A small-molecule ligand and the protein it binds are described below.
Small molecule (SMILES): Nc1ncnc2c1ncn2[C@@H]1O[C@H](CO[P](=O)(O)O[P](=O)(O)NP(=O)(O)O)[C@@H](O)[C@H]1O

Binding-site contacts:
Ligand atom O2G contacts residue GLY129 of chain 1.K at 2.8 Å (h-bond).
Ligand atom O3G contacts residue GLU53 of chain 1.K at 3.1 Å (salt-bridge).
Ligand atom O2B contacts residue LYS113 of chain 1.K at 2.8 Å (salt-bridge).
Ligand atom O1G contacts residue LYS377 of chain 1.K at 2.8 Å (salt-bridge).
Ligand atom C2 contacts residue TYR119 of chain 1.K at 3.2 Å (hydrophobic).
Ligand atom N3B contacts residue LEU125 of chain 1.K at 3.2 Å (h-bond).
Ligand atom O2B contacts residue MG1 of chain 1.PA at 2.5 Å.
Ligand atom O3' contacts residue GLY112 of chain 1.K at 2.9 Å (h-bond).
Ligand atom C2 contacts residue GLU61 of chain 1.K at 3.1 Å.
Ligand atom O3G contacts residue MG1 of chain 1.PA at 1.9 Å.
Ligand atom O4' contacts residue VAL104 of chain 1.K at 3.2 Å.
Ligand atom N3 contacts residue TYR119 of chain 1.K at 2.9 Å (h-bond).
Ligand atom O2B contacts residue ASN57 of chain 1.K at 2.9 Å (h-bond).
Ligand atom O3' contacts residue GLY111 of chain 1.K at 3.3 Å.
Ligand atom O2A contacts residue VAL130 of chain 1.K at 2.8 Å (h-bond).
Ligand atom O2A contacts residue ASN57 of chain 1.K at 2.8 Å (h-bond).
Ligand atom O2G contacts residue GLN375 of chain 1.K at 3.2 Å (h-bond).
Ligand atom O2G contacts residue GLY127 of chain 1.K at 3.1 Å (h-bond).
Ligand atom O3A contacts residue GLY127 of chain 1.K at 3.2 Å.
Ligand atom O2G contacts residue VAL128 of chain 1.K at 2.8 Å (h-bond).
Ligand atom O2' contacts residue ILE22 of chain 1.L at 3.2 Å.
Ligand atom N3B contacts residue GLY127 of chain 1.K at 3.2 Å (h-bond).
Ligand atom O1G contacts residue GLY124 of chain 1.K at 3.3 Å.
Ligand atom O1A contacts residue VAL130 of chain 1.K at 3.0 Å (h-bond).
Ligand atom O1G contacts residue HIS126 of chain 1.K at 3.0 Å (h-bond).
Ligand atom O1G contacts residue LEU125 of chain 1.K at 2.8 Å (h-bond).
Ligand atom O2A contacts residue MG1 of chain 1.PA at 2.7 Å.
Ligand atom O1B contacts residue LYS113 of chain 1.K at 3.3 Å.
Ligand atom N6 contacts residue ASP84 of chain 1.K at 2.9 Å (salt-bridge).
Ligand atom N3 contacts residue TYR17 of chain 1.L at 2.9 Å (h-bond).
Ligand atom N7 contacts residue ASN57 of chain 1.K at 3.2 Å (h-bond).
Ligand atom O3G contacts residue LYS377 of chain 1.K at 3.3 Å (salt-bridge).
Ligand atom C8 contacts residue ASN57 of chain 1.K at 3.2 Å.
Ligand atom O2' contacts residue TYR17 of chain 1.L at 3.4 Å (h-bond).
Ligand atom O2A contacts residue GLY129 of chain 1.K at 3.3 Å.
Ligand atom C5' contacts residue ALA110 of chain 1.K at 3.4 Å (hydrophobic).
Ligand atom O3A contacts residue VAL128 of chain 1.K at 3.3 Å (h-bond).
Ligand atom C5 contacts residue ILE89 of chain 1.K at 3.4 Å (hydrophobic).
Ligand atom O1A contacts residue GLY129 of chain 1.K at 3.4 Å (h-bond).
Ligand atom PG contacts residue MG1 of chain 1.PA at 3.4 Å.

Sequence of chain 1.L:
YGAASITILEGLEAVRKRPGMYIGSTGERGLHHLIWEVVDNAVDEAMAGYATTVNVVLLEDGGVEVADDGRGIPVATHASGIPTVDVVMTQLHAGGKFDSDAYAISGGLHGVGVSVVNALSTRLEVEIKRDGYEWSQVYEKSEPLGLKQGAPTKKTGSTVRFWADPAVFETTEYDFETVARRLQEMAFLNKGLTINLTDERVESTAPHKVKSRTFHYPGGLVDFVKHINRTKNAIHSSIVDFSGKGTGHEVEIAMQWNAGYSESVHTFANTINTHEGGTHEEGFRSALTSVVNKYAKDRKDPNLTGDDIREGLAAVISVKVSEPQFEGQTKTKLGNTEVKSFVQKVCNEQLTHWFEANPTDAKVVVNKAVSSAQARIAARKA

Sequence of chain 1.K:
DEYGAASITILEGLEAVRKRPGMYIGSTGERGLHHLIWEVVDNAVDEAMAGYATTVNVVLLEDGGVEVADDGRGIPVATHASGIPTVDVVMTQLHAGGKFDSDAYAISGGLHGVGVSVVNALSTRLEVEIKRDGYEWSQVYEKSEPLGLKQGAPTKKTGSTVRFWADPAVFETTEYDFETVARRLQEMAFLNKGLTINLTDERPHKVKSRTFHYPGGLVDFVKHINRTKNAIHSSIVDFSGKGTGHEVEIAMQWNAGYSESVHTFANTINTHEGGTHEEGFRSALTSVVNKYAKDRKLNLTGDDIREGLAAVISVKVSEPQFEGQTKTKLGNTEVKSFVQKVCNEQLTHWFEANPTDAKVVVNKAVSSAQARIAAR